Binding-site contacts:
Ligand atom N3 contacts residue GLU173 of chain 1.B at 3.9 Å.
Ligand atom N7 contacts residue ASP198 of chain 1.B at 2.5 Å (salt-bridge).
Ligand atom C6 contacts residue GLY78 of chain 1.B at 3.4 Å.
Ligand atom N6 contacts residue SER197 of chain 1.B at 3.0 Å (h-bond).
Ligand atom C6 contacts residue TRS1 of chain 1.G at 3.6 Å.
Ligand atom N6 contacts residue PHE208 of chain 1.B at 3.9 Å.
Ligand atom C5 contacts residue PHE152 of chain 1.B at 3.2 Å (hydrophobic).
Ligand atom N3 contacts residue MET153 of chain 1.B at 3.9 Å.
Ligand atom C8 contacts residue ALA200 of chain 1.B at 4.0 Å (hydrophobic).
Ligand atom C4 contacts residue PHE152 of chain 1.B at 3.4 Å (hydrophobic).
Ligand atom N3 contacts residue PHE152 of chain 1.B at 3.5 Å.
Ligand atom C2 contacts residue VAL172 of chain 1.B at 3.6 Å (hydrophobic).
Ligand atom C8 contacts residue ASP198 of chain 1.B at 3.1 Å.
Ligand atom N9 contacts residue PHE152 of chain 1.B at 3.8 Å.
Ligand atom C5 contacts residue ALA77 of chain 1.B at 3.9 Å (hydrophobic).
Ligand atom N1 contacts residue VAL172 of chain 1.B at 3.8 Å.
Ligand atom C2 contacts residue PHE152 of chain 1.B at 3.9 Å (hydrophobic).
Ligand atom C4 contacts residue MET153 of chain 1.B at 3.9 Å (hydrophobic).
Ligand atom N7 contacts residue GLY78 of chain 1.B at 3.2 Å.
Ligand atom C6 contacts residue PHE152 of chain 1.B at 3.6 Å (hydrophobic).
Ligand atom N6 contacts residue ALA77 of chain 1.B at 3.2 Å.
Ligand atom N7 contacts residue PHE152 of chain 1.B at 3.5 Å.
Ligand atom N9 contacts residue MET153 of chain 1.B at 3.4 Å (h-bond).
Ligand atom C2 contacts residue TRS1 of chain 1.G at 3.9 Å.
Ligand atom N1 contacts residue ALA77 of chain 1.B at 4.0 Å.
Ligand atom C8 contacts residue GLY78 of chain 1.B at 3.6 Å.
Ligand atom N6 contacts residue ASP198 of chain 1.B at 3.8 Å.
Ligand atom C8 contacts residue MET153 of chain 1.B at 3.8 Å (hydrophobic).
Ligand atom C2 contacts residue GLU173 of chain 1.B at 3.3 Å.
Ligand atom C8 contacts residue PHE152 of chain 1.B at 3.7 Å (hydrophobic).
Ligand atom C5 contacts residue ASP198 of chain 1.B at 3.6 Å.
Ligand atom N6 contacts residue GLY78 of chain 1.B at 3.5 Å (h-bond).
Ligand atom N1 contacts residue TRS1 of chain 1.G at 2.9 Å (h-bond).
Ligand atom N1 contacts residue GLU173 of chain 1.B at 3.8 Å.
Ligand atom N3 contacts residue VAL172 of chain 1.B at 3.8 Å.
Ligand atom N6 contacts residue SER76 of chain 1.B at 3.8 Å.
Ligand atom C6 contacts residue ALA77 of chain 1.B at 3.6 Å (hydrophobic).
Ligand atom C5 contacts residue GLY78 of chain 1.B at 3.4 Å.
Ligand atom C8 contacts residue SER204 of chain 1.B at 4.0 Å.
Ligand atom N6 contacts residue TRS1 of chain 1.G at 3.4 Å (h-bond).

The protein below binds the small molecule below.
Small molecule (SMILES): Nc1ncnc2[nH]cnc12

Sequence of chain 1.B:
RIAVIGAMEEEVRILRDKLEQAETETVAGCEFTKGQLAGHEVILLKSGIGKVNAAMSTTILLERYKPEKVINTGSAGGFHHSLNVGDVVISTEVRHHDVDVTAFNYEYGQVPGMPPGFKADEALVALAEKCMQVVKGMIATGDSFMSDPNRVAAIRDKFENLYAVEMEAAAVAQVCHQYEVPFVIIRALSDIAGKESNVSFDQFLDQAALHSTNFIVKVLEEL